Sequence of chain 1.D:
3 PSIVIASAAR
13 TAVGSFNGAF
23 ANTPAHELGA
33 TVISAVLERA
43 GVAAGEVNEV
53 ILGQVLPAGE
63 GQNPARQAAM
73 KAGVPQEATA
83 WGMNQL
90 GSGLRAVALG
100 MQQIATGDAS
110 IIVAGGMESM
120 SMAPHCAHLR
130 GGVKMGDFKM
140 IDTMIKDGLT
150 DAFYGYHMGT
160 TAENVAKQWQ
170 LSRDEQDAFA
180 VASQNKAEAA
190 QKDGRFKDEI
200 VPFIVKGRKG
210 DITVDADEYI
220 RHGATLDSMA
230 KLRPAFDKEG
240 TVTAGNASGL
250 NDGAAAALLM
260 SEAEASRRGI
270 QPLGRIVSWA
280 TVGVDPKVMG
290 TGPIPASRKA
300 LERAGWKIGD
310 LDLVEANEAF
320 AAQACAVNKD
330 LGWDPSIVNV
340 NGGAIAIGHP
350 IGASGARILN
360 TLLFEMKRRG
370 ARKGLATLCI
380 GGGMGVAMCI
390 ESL

Binding-site contacts:
Ligand atom CP3 contacts residue SER247 of chain 1.A at 4.4 Å.
Ligand atom CP2 contacts residue PHE319 of chain 1.A at 3.9 Å (hydrophobic).
Ligand atom CP6 contacts residue SER247 of chain 1.A at 3.8 Å.
Ligand atom OP1 contacts residue ALA318 of chain 1.A at 3.2 Å.
Ligand atom CT1 contacts residue PHE235 of chain 1.A at 4.4 Å (hydrophobic).
Ligand atom CPC contacts residue MET134 of chain 1.D at 3.6 Å (hydrophobic).
Ligand atom OP1 contacts residue SER247 of chain 1.A at 4.1 Å.
Ligand atom NP4 contacts residue GLY248 of chain 1.A at 4.0 Å.
Ligand atom OP5 contacts residue LEU148 of chain 1.A at 3.9 Å.
Ligand atom OPA contacts residue ALA243 of chain 1.A at 3.7 Å.
Ligand atom CP3 contacts residue GLY248 of chain 1.A at 4.1 Å.
Ligand atom CT3 contacts residue PHE235 of chain 1.A at 3.4 Å (hydrophobic).
Ligand atom CP7 contacts residue LEU249 of chain 1.A at 3.9 Å (hydrophobic).
Ligand atom NP4 contacts residue SER247 of chain 1.A at 3.5 Å (h-bond).
Ligand atom OA6 contacts residue MET134 of chain 1.D at 3.9 Å.
Ligand atom OPA contacts residue ALA234 of chain 1.A at 4.2 Å.
Ligand atom CT5 contacts residue ILE144 of chain 1.A at 4.4 Å (hydrophobic).
Ligand atom CP2 contacts residue HIS348 of chain 1.A at 4.4 Å.
Ligand atom OP9 contacts residue LEU249 of chain 1.A at 4.0 Å.
Ligand atom CT4 contacts residue HIS156 of chain 1.A at 3.4 Å.
Ligand atom OP5 contacts residue MET157 of chain 1.A at 4.4 Å.
Ligand atom CT3 contacts residue HIS156 of chain 1.A at 4.1 Å.
Ligand atom CP2 contacts residue SER247 of chain 1.A at 3.9 Å.
Ligand atom CT5 contacts residue MET134 of chain 1.D at 3.8 Å (hydrophobic).
Ligand atom CPA contacts residue ALA243 of chain 1.A at 4.1 Å (hydrophobic).
Ligand atom CP3 contacts residue PHE319 of chain 1.A at 4.4 Å (hydrophobic).
Ligand atom CT2 contacts residue HIS156 of chain 1.A at 4.4 Å.
Ligand atom OP1 contacts residue PHE319 of chain 1.A at 4.4 Å.
Ligand atom OP1 contacts residue HIS348 of chain 1.A at 3.2 Å (h-bond).
Ligand atom CP6 contacts residue PHE235 of chain 1.A at 4.4 Å (hydrophobic).
Ligand atom CP7 contacts residue SER247 of chain 1.A at 4.3 Å.
Ligand atom CT5 contacts residue LEU148 of chain 1.A at 4.1 Å (hydrophobic).
Ligand atom NP4 contacts residue PHE319 of chain 1.A at 4.3 Å.
Ligand atom CPE contacts residue MET134 of chain 1.D at 3.7 Å (hydrophobic).
Ligand atom CP2 contacts residue ALA318 of chain 1.A at 3.0 Å (hydrophobic).
Ligand atom OP5 contacts residue PHE319 of chain 1.A at 3.9 Å.
Ligand atom CP5 contacts residue SER247 of chain 1.A at 4.2 Å.
Ligand atom CP5 contacts residue PHE319 of chain 1.A at 4.1 Å (hydrophobic).
Ligand atom OPA contacts residue PHE235 of chain 1.A at 4.4 Å.
Ligand atom OT1 contacts residue PHE235 of chain 1.A at 3.5 Å.

Sequence of chain 1.A:
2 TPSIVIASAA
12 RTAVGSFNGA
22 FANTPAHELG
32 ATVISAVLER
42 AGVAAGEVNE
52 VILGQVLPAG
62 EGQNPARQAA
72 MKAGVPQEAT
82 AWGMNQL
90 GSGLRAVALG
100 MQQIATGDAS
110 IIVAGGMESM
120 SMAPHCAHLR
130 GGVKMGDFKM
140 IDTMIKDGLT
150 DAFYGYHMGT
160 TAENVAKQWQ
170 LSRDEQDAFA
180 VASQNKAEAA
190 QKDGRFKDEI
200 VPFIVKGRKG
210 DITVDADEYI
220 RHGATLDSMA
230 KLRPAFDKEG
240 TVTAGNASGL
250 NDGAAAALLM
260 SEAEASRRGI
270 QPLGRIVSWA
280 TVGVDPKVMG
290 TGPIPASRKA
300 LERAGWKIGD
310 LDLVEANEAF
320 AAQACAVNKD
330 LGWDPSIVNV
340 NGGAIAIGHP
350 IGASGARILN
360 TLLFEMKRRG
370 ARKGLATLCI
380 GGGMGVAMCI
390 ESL

A small-molecule ligand and the protein it binds are described below.
Small molecule (SMILES): CC(C)(C)C(=O)OCC(C)(C)[C@@H](O)C(=O)NCCC(=O)NCCO